Sequence of chain 28.E:
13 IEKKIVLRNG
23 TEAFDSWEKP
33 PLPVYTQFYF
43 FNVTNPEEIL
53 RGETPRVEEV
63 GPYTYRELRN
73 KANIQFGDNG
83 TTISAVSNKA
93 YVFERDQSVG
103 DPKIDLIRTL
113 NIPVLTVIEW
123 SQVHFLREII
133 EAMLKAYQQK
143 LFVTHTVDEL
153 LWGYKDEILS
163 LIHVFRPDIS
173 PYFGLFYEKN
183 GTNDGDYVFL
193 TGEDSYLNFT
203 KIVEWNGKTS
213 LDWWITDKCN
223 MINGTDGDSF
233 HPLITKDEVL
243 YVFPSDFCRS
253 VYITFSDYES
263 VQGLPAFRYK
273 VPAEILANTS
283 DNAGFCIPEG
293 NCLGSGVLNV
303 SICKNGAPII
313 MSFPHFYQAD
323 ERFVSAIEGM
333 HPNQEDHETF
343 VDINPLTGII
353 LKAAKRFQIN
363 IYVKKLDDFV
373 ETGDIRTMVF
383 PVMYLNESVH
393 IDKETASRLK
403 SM

Binding-site contacts:
Ligand atom N2 contacts residue TYR41 of chain 28.E at 4.3 Å.
Ligand atom O4 contacts residue ASP338 of chain 28.E at 4.2 Å.
Ligand atom O5 contacts residue ASN388 of chain 28.E at 2.3 Å (h-bond).
Ligand atom C8 contacts residue TYR41 of chain 28.E at 3.6 Å (hydrophobic).
Ligand atom C8 contacts residue GLU61 of chain 28.E at 3.3 Å.
Ligand atom C8 contacts residue SER390 of chain 28.E at 3.3 Å.
Ligand atom C4 contacts residue ASP338 of chain 28.E at 4.3 Å.
Ligand atom O6 contacts residue ARG358 of chain 28.E at 3.3 Å.
Ligand atom O5 contacts residue ASP338 of chain 28.E at 4.2 Å.
Ligand atom C2 contacts residue ARG358 of chain 28.E at 4.3 Å.
Ligand atom C7 contacts residue SER390 of chain 28.E at 4.2 Å.
Ligand atom C7 contacts residue ASN388 of chain 28.E at 3.6 Å.
Ligand atom C4 contacts residue TYR41 of chain 28.E at 3.9 Å (hydrophobic).
Ligand atom O6 contacts residue TYR41 of chain 28.E at 3.6 Å.
Ligand atom C1 contacts residue ASN388 of chain 28.E at 1.4 Å.
Ligand atom C4 contacts residue ASN388 of chain 28.E at 4.2 Å.
Ligand atom C7 contacts residue TYR41 of chain 28.E at 3.5 Å (hydrophobic).
Ligand atom N2 contacts residue ASN388 of chain 28.E at 2.9 Å (h-bond).
Ligand atom O6 contacts residue HIS339 of chain 28.E at 3.9 Å.
Ligand atom C5 contacts residue TYR41 of chain 28.E at 3.4 Å (hydrophobic).
Ligand atom O6 contacts residue ASP338 of chain 28.E at 2.9 Å (salt-bridge).
Ligand atom C7 contacts residue GLN39 of chain 28.E at 4.1 Å.
Ligand atom O5 contacts residue TYR41 of chain 28.E at 4.4 Å.
Ligand atom O7 contacts residue GLN39 of chain 28.E at 2.9 Å (h-bond).
Ligand atom C1 contacts residue ASP338 of chain 28.E at 4.3 Å.
Ligand atom C6 contacts residue TYR41 of chain 28.E at 3.6 Å (hydrophobic).
Ligand atom O4 contacts residue TYR41 of chain 28.E at 3.5 Å (h-bond).
Ligand atom C3 contacts residue ASN388 of chain 28.E at 3.8 Å.
Ligand atom C2 contacts residue ASN388 of chain 28.E at 2.5 Å.
Ligand atom C6 contacts residue ASP338 of chain 28.E at 3.3 Å.
Ligand atom C6 contacts residue ARG358 of chain 28.E at 4.4 Å.
Ligand atom C5 contacts residue ASN388 of chain 28.E at 3.6 Å.
Ligand atom O5 contacts residue ARG358 of chain 28.E at 3.4 Å (salt-bridge).
Ligand atom O7 contacts residue ASN388 of chain 28.E at 3.9 Å.
Ligand atom C1 contacts residue ARG358 of chain 28.E at 3.7 Å.
Ligand atom O7 contacts residue TYR41 of chain 28.E at 3.3 Å (h-bond).
Ligand atom C5 contacts residue ASP338 of chain 28.E at 3.5 Å.
Ligand atom C3 contacts residue TYR41 of chain 28.E at 4.2 Å (hydrophobic).
Ligand atom C3 contacts residue ASP338 of chain 28.E at 4.5 Å.
Ligand atom O6 contacts residue TYR386 of chain 28.E at 4.0 Å.

This protein binds this small molecule.
Small molecule (SMILES): CC(=O)N[C@H]1[C@H](O[C@H]2[C@H](O)[C@@H](NC(C)=O)CO[C@@H]2CO)O[C@H](CO)[C@@H](O[C@@H]2O[C@H](CO[C@H]3O[C@H](CO)[C@@H](O)[C@H](O)[C@@H]3O)[C@@H](O)[C@H](O[C@H]3O[C@H](CO)[C@@H](O)[C@H](O)[C@@H]3O)[C@@H]2O)[C@@H]1O